Sequence of chain 1.A:
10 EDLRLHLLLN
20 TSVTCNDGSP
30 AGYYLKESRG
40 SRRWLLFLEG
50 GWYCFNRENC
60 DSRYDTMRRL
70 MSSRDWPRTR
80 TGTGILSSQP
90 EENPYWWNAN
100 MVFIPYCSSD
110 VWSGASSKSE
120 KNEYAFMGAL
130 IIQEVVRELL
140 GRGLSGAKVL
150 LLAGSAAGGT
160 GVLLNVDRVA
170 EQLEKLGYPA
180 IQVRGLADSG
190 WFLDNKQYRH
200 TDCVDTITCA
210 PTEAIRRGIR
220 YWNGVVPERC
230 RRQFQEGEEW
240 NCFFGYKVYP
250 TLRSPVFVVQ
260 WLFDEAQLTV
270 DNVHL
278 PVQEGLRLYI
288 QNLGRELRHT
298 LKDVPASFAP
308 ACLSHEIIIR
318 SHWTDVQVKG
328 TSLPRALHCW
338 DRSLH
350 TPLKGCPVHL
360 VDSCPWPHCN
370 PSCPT

This small molecule binds to this protein.
Small molecule (SMILES): CC(=O)N[C@@H]1[C@@H](O)[C@H](O)[C@@H](CO)O[C@H]1O

Binding-site contacts:
Ligand atom N2 contacts residue ASN19 of chain 1.A at 3.0 Å (h-bond).
Ligand atom C8 contacts residue ASN19 of chain 1.A at 4.5 Å.
Ligand atom C6 contacts residue LEU129 of chain 1.A at 4.4 Å (hydrophobic).
Ligand atom O7 contacts residue ASN19 of chain 1.A at 3.2 Å (h-bond).
Ligand atom C1 contacts residue ASN19 of chain 1.A at 1.4 Å.
Ligand atom C1 contacts residue GLU133 of chain 1.A at 4.2 Å.
Ligand atom C6 contacts residue VAL22 of chain 1.A at 4.0 Å (hydrophobic).
Ligand atom O5 contacts residue VAL22 of chain 1.A at 3.4 Å.
Ligand atom C5 contacts residue ASN19 of chain 1.A at 3.6 Å.
Ligand atom C5 contacts residue SER21 of chain 1.A at 3.6 Å.
Ligand atom C1 contacts residue SER21 of chain 1.A at 3.5 Å.
Ligand atom O6 contacts residue VAL22 of chain 1.A at 4.0 Å.
Ligand atom O7 contacts residue GLU133 of chain 1.A at 4.1 Å.
Ligand atom C7 contacts residue ARG136 of chain 1.A at 3.9 Å.
Ligand atom O5 contacts residue GLU133 of chain 1.A at 4.1 Å.
Ligand atom C3 contacts residue ASN19 of chain 1.A at 3.8 Å.
Ligand atom C5 contacts residue VAL22 of chain 1.A at 4.3 Å (hydrophobic).
Ligand atom C2 contacts residue GLU133 of chain 1.A at 4.5 Å.
Ligand atom O5 contacts residue ASN19 of chain 1.A at 2.3 Å (h-bond).
Ligand atom O5 contacts residue SER21 of chain 1.A at 3.5 Å (h-bond).
Ligand atom C4 contacts residue ASN19 of chain 1.A at 4.2 Å.
Ligand atom C7 contacts residue ASN19 of chain 1.A at 3.3 Å.
Ligand atom C1 contacts residue VAL22 of chain 1.A at 4.2 Å (hydrophobic).
Ligand atom O6 contacts residue LEU129 of chain 1.A at 3.9 Å.
Ligand atom C2 contacts residue ASN19 of chain 1.A at 2.5 Å.
Ligand atom O7 contacts residue ARG136 of chain 1.A at 2.8 Å (salt-bridge).
Ligand atom C6 contacts residue SER21 of chain 1.A at 4.2 Å.